This small molecule binds to this protein.
Small molecule (SMILES): CC(=O)N[C@H]1[C@H](Oc2cccc(C(F)(F)F)c2-c2ccc(F)cc2)O[C@H](CO)[C@H](O)[C@@H]1O

Binding-site contacts:
Ligand atom O09 contacts residue LYS132 of chain 1.A at 2.9 Å (salt-bridge).
Ligand atom F30 contacts residue GLY12 of chain 1.A at 3.5 Å.
Ligand atom O13 contacts residue PHE1 of chain 1.A at 2.9 Å (h-bond).
Ligand atom C02 contacts residue ARG142 of chain 1.A at 3.5 Å.
Ligand atom N04 contacts residue ASN140 of chain 1.A at 3.5 Å (h-bond).
Ligand atom C11 contacts residue ASP53 of chain 1.A at 3.3 Å.
Ligand atom O09 contacts residue ASP53 of chain 1.A at 2.6 Å (salt-bridge).
Ligand atom C18 contacts residue TYR46 of chain 1.A at 3.4 Å (hydrophobic).
Ligand atom C28 contacts residue PHE1 of chain 1.A at 3.2 Å (hydrophobic).
Ligand atom C11 contacts residue ASP45 of chain 1.A at 3.6 Å.
Ligand atom O03 contacts residue ASN140 of chain 1.A at 3.6 Å.
Ligand atom C18 contacts residue ASP45 of chain 1.A at 3.6 Å.
Ligand atom C27 contacts residue PHE1 of chain 1.A at 3.5 Å (hydrophobic).
Ligand atom F30 contacts residue ARG142 of chain 1.A at 3.2 Å.
Ligand atom C27 contacts residue ASP45 of chain 1.A at 3.3 Å.
Ligand atom O03 contacts residue ARG142 of chain 1.A at 2.9 Å (salt-bridge).
Ligand atom O07 contacts residue ASN140 of chain 1.A at 3.3 Å (h-bond).
Ligand atom O12 contacts residue ASP53 of chain 1.A at 2.6 Å (salt-bridge).
Ligand atom C08 contacts residue ALA134 of chain 1.A at 3.7 Å (hydrophobic).
Ligand atom O15 contacts residue PHE1 of chain 1.A at 3.6 Å (h-bond).
Ligand atom O12 contacts residue ASN44 of chain 1.A at 3.5 Å.
Ligand atom C01 contacts residue ARG142 of chain 1.A at 3.3 Å.
Ligand atom C06 contacts residue ASP51 of chain 1.A at 3.4 Å.
Ligand atom C11 contacts residue ASP51 of chain 1.A at 3.5 Å.
Ligand atom O07 contacts residue LYS132 of chain 1.A at 2.9 Å (salt-bridge).
Ligand atom O12 contacts residue ASP45 of chain 1.A at 2.9 Å (salt-bridge).
Ligand atom C08 contacts residue ASP51 of chain 1.A at 3.5 Å.
Ligand atom C14 contacts residue PHE1 of chain 1.A at 3.7 Å (hydrophobic).
Ligand atom C01 contacts residue ASN140 of chain 1.A at 3.3 Å.
Ligand atom C31 contacts residue ARG142 of chain 1.A at 3.3 Å.
Ligand atom C08 contacts residue ASP53 of chain 1.A at 3.3 Å.
Ligand atom C10 contacts residue PHE1 of chain 1.A at 3.7 Å (hydrophobic).
Ligand atom O07 contacts residue GLY139 of chain 1.A at 3.5 Å (h-bond).
Ligand atom C17 contacts residue ASP45 of chain 1.A at 3.5 Å.
Ligand atom C17 contacts residue TYR46 of chain 1.A at 3.5 Å (hydrophobic).
Ligand atom O07 contacts residue ALA134 of chain 1.A at 3.4 Å.
Ligand atom C02 contacts residue ASN140 of chain 1.A at 3.5 Å.
Ligand atom O12 contacts residue PHE1 of chain 1.A at 2.7 Å (h-bond).
Ligand atom C11 contacts residue ASN44 of chain 1.A at 3.3 Å.
Ligand atom O09 contacts residue PHE1 of chain 1.A at 3.0 Å (h-bond).

Sequence of chain 1.A:
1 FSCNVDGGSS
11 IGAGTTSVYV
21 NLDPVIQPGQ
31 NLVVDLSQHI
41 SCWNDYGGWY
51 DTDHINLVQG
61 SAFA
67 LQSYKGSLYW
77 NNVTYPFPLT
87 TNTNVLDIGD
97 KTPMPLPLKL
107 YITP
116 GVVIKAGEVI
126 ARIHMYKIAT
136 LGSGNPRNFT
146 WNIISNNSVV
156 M